This small molecule binds to this protein.
Small molecule (SMILES): Nc1ncnc2c1ncn2[C@@H]1O[C@@H]2COP(=O)(O)O[C@@H]3[C@H](O)[C@@H](COP(=O)(O)O[C@H]2[C@H]1O)O[C@H]3n1cnc2c(N)ncnc21

Sequence of chain 1.L:
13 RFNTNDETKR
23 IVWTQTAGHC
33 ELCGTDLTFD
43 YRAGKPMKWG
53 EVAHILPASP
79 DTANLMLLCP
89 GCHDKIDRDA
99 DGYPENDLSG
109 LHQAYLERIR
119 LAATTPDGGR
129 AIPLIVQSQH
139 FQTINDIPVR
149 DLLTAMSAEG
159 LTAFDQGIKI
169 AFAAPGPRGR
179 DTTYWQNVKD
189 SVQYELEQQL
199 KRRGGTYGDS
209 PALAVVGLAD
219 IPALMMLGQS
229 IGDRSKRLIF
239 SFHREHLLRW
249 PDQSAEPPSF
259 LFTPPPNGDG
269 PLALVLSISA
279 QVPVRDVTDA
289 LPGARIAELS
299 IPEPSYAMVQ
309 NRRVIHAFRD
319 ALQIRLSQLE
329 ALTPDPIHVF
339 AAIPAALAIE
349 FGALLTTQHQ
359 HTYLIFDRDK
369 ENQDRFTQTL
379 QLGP

Binding-site contacts:
Ligand atom N1 contacts residue ALA278 of chain 1.K at 3.5 Å.
Ligand atom O19 contacts residue ARG242 of chain 1.K at 2.8 Å (salt-bridge).
Ligand atom C25 contacts residue ALA217 of chain 1.K at 3.1 Å (hydrophobic).
Ligand atom C4 contacts residue ALA340 of chain 1.K at 3.6 Å (hydrophobic).
Ligand atom O4' contacts residue ALA340 of chain 1.K at 3.5 Å.
Ligand atom O23 contacts residue ALA343 of chain 1.K at 2.8 Å (h-bond).
Ligand atom N35 contacts residue ARG232 of chain 1.L at 2.9 Å (salt-bridge).
Ligand atom N7 contacts residue ARG366 of chain 1.K at 3.2 Å (salt-bridge).
Ligand atom N39 contacts residue PHE240 of chain 1.K at 3.5 Å.
Ligand atom N01 contacts residue ARG366 of chain 1.K at 3.4 Å (salt-bridge).
Ligand atom C8 contacts residue ARG366 of chain 1.K at 3.6 Å.
Ligand atom O31 contacts residue LEU216 of chain 1.K at 3.5 Å.
Ligand atom O44 contacts residue TYR304 of chain 1.K at 3.5 Å.
Ligand atom N35 contacts residue ARG242 of chain 1.K at 3.3 Å (salt-bridge).
Ligand atom O29 contacts residue HIS138 of chain 1.K at 2.9 Å (h-bond).
Ligand atom O44 contacts residue SER277 of chain 1.K at 2.6 Å (h-bond).
Ligand atom C2 contacts residue HIS357 of chain 1.L at 3.6 Å.
Ligand atom N64 contacts residue ASP231 of chain 1.L at 2.9 Å (salt-bridge).
Ligand atom O28 contacts residue ILE219 of chain 1.K at 3.5 Å.
Ligand atom O26 contacts residue PHE139 of chain 1.K at 3.5 Å.
Ligand atom O30 contacts residue THR355 of chain 1.L at 3.2 Å.
Ligand atom O23 contacts residue PRO342 of chain 1.K at 3.1 Å.
Ligand atom C22 contacts residue ILE341 of chain 1.K at 3.5 Å (hydrophobic).
Ligand atom O30 contacts residue PHE139 of chain 1.K at 3.5 Å.
Ligand atom O30 contacts residue GLN356 of chain 1.L at 2.7 Å (h-bond).
Ligand atom N64 contacts residue ARG242 of chain 1.K at 3.5 Å.
Ligand atom N39 contacts residue ARG242 of chain 1.K at 3.5 Å (salt-bridge).
Ligand atom O20 contacts residue ILE341 of chain 1.K at 3.2 Å (h-bond).
Ligand atom O2' contacts residue HIS357 of chain 1.L at 2.9 Å (h-bond).
Ligand atom C38 contacts residue ARG242 of chain 1.K at 3.4 Å.
Ligand atom C37 contacts residue ARG242 of chain 1.K at 3.3 Å.
Ligand atom C40 contacts residue PHE240 of chain 1.K at 3.3 Å (hydrophobic).
Ligand atom N1 contacts residue HIS357 of chain 1.L at 3.5 Å.
Ligand atom C24 contacts residue ALA217 of chain 1.K at 3.2 Å (hydrophobic).
Ligand atom O29 contacts residue GLN356 of chain 1.L at 3.4 Å.
Ligand atom O4' contacts residue ILE219 of chain 1.K at 3.6 Å.
Ligand atom C2 contacts residue ALA278 of chain 1.K at 3.5 Å (hydrophobic).
Ligand atom C22 contacts residue ILE219 of chain 1.K at 3.6 Å (hydrophobic).
Ligand atom O23 contacts residue ILE341 of chain 1.K at 2.8 Å (h-bond).
Ligand atom N64 contacts residue ARG232 of chain 1.L at 3.5 Å.

Sequence of chain 1.K:
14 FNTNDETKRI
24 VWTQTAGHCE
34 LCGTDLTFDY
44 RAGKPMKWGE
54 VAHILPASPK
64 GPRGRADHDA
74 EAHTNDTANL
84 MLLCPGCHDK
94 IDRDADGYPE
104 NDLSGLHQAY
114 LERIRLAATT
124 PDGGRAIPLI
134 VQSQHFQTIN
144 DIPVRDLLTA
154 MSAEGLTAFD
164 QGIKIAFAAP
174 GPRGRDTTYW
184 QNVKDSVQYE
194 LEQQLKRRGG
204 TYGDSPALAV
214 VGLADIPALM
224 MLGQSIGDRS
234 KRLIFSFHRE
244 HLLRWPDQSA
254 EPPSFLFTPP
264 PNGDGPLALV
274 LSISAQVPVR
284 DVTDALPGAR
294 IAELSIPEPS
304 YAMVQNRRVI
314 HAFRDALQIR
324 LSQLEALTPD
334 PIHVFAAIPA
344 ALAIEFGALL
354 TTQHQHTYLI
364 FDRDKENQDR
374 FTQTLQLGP